Binding-site contacts:
Ligand atom O05 contacts residue PHE78 of chain 1.C at 3.5 Å (h-bond).
Ligand atom C08 contacts residue TRP100 of chain 1.C at 3.5 Å (hydrophobic).
Ligand atom C08 contacts residue TRP80 of chain 1.C at 3.9 Å (hydrophobic).
Ligand atom C04 contacts residue PHE78 of chain 1.C at 3.5 Å (hydrophobic).
Ligand atom N03 contacts residue SER79 of chain 1.C at 4.2 Å.
Ligand atom O05 contacts residue TRP80 of chain 1.C at 2.9 Å (h-bond).
Ligand atom C07 contacts residue TRP86 of chain 1.C at 3.7 Å (hydrophobic).
Ligand atom O01 contacts residue ASN51 of chain 1.C at 3.7 Å.
Ligand atom O16 contacts residue TRP86 of chain 1.C at 3.5 Å.
Ligand atom C04 contacts residue TRP86 of chain 1.C at 4.0 Å (hydrophobic).
Ligand atom C3 contacts residue TRP100 of chain 1.C at 4.0 Å (hydrophobic).
Ligand atom C07 contacts residue TRP100 of chain 1.C at 3.3 Å (hydrophobic).
Ligand atom O16 contacts residue GLU77 of chain 1.C at 4.2 Å.
Ligand atom O01 contacts residue PRO52 of chain 1.C at 3.5 Å.
Ligand atom C02 contacts residue TRP80 of chain 1.C at 3.5 Å (hydrophobic).
Ligand atom C06 contacts residue TYR102 of chain 1.C at 3.5 Å (hydrophobic).
Ligand atom C14 contacts residue ASN51 of chain 1.C at 4.2 Å.
Ligand atom C04 contacts residue TRP80 of chain 1.C at 3.6 Å (hydrophobic).
Ligand atom C06 contacts residue TRP86 of chain 1.C at 3.8 Å (hydrophobic).
Ligand atom O01 contacts residue PHE78 of chain 1.C at 3.7 Å.
Ligand atom O05 contacts residue SER79 of chain 1.C at 3.2 Å.
Ligand atom C19 contacts residue ASN51 of chain 1.C at 4.0 Å.
Ligand atom C02 contacts residue PHE78 of chain 1.C at 3.6 Å (hydrophobic).
Ligand atom C3 contacts residue ASN51 of chain 1.C at 3.7 Å.
Ligand atom O18 contacts residue ASN51 of chain 1.C at 3.3 Å.
Ligand atom C13 contacts residue PRO52 of chain 1.C at 4.3 Å (hydrophobic).
Ligand atom N03 contacts residue TRP80 of chain 1.C at 3.4 Å.
Ligand atom O18 contacts residue TRP80 of chain 1.C at 4.1 Å.
Ligand atom C04 contacts residue TYR102 of chain 1.C at 3.5 Å (hydrophobic).
Ligand atom O18 contacts residue PHE57 of chain 1.C at 4.2 Å.
Ligand atom C04 contacts residue SER79 of chain 1.C at 4.0 Å.
Ligand atom N09 contacts residue TRP100 of chain 1.C at 4.0 Å.
Ligand atom N03 contacts residue PHE78 of chain 1.C at 2.8 Å (h-bond).
Ligand atom O05 contacts residue TYR102 of chain 1.C at 3.0 Å (h-bond).
Ligand atom O16 contacts residue PHE78 of chain 1.C at 4.0 Å.
Ligand atom C06 contacts residue TRP100 of chain 1.C at 3.4 Å (hydrophobic).
Ligand atom O01 contacts residue TRP80 of chain 1.C at 3.5 Å.
Ligand atom O05 contacts residue TRP86 of chain 1.C at 3.8 Å.
Ligand atom C06 contacts residue TRP80 of chain 1.C at 4.2 Å (hydrophobic).
Ligand atom O18 contacts residue TRP100 of chain 1.C at 3.8 Å.

This protein binds this small molecule.
Small molecule (SMILES): O=C1CC[C@H](N2C(=O)c3ccccc3C2=O)C(=O)N1

Sequence of chain 1.C:
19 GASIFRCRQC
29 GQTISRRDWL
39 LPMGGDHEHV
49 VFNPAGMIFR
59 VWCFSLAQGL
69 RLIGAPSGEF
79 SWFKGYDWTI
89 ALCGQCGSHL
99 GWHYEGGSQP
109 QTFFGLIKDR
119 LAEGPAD